Sequence of chain 1.A:
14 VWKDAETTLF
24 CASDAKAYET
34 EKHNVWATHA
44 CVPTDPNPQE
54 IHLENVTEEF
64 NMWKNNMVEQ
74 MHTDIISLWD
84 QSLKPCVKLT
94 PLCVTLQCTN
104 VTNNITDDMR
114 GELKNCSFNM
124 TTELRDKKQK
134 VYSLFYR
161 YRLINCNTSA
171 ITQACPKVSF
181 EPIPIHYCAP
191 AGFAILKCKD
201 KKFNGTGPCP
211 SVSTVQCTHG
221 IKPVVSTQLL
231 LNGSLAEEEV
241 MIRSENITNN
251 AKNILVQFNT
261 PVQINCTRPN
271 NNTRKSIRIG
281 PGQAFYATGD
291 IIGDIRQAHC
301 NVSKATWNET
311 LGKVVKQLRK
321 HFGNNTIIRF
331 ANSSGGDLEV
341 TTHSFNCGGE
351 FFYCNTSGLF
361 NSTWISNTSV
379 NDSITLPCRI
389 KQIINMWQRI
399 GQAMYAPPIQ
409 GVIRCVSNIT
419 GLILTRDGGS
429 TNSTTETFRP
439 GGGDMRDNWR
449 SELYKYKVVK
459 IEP

Sequence of chain 1.D:
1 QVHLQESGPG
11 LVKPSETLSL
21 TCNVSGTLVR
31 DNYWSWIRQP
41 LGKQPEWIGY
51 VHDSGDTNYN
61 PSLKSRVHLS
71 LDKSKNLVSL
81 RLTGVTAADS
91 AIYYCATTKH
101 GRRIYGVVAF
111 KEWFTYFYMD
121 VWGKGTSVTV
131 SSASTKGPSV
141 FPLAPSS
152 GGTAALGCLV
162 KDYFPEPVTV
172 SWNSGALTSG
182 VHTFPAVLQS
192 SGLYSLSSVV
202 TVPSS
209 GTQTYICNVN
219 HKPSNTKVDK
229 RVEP

Binding-site contacts:
Ligand atom C2 contacts residue ASN301 of chain 1.A at 2.1 Å.
Ligand atom O6 contacts residue SER381 of chain 1.A at 2.6 Å (h-bond).
Ligand atom O6 contacts residue THR383 of chain 1.A at 3.0 Å (h-bond).
Ligand atom O5 contacts residue SER381 of chain 1.A at 2.7 Å (h-bond).
Ligand atom O7 contacts residue NAG1 of chain 1.JA at 2.9 Å (h-bond).
Ligand atom C1 contacts residue GLY106 of chain 1.D at 3.8 Å.
Ligand atom O5 contacts residue THR383 of chain 1.A at 2.9 Å (h-bond).
Ligand atom C5 contacts residue GLY106 of chain 1.D at 4.0 Å.
Ligand atom C3 contacts residue ASN301 of chain 1.A at 3.5 Å.
Ligand atom C6 contacts residue MAN1 of chain 1.R at 3.2 Å.
Ligand atom C7 contacts residue ASN301 of chain 1.A at 3.1 Å.
Ligand atom C5 contacts residue ASN301 of chain 1.A at 3.6 Å.
Ligand atom C1 contacts residue THR383 of chain 1.A at 3.4 Å.
Ligand atom N2 contacts residue ASN301 of chain 1.A at 2.5 Å (h-bond).
Ligand atom C1 contacts residue ASN301 of chain 1.A at 1.4 Å.
Ligand atom O7 contacts residue VAL107 of chain 1.D at 3.3 Å.
Ligand atom C6 contacts residue THR383 of chain 1.A at 3.6 Å.
Ligand atom O5 contacts residue ASN301 of chain 1.A at 2.4 Å (h-bond).
Ligand atom C5 contacts residue MAN1 of chain 1.R at 3.7 Å.
Ligand atom C2 contacts residue GLY106 of chain 1.D at 3.6 Å.
Ligand atom O6 contacts residue MAN1 of chain 1.R at 2.9 Å (h-bond).
Ligand atom O7 contacts residue ASN301 of chain 1.A at 3.5 Å (h-bond).
Ligand atom C6 contacts residue SER381 of chain 1.A at 3.3 Å.
Ligand atom C5 contacts residue SER381 of chain 1.A at 3.5 Å.
Ligand atom C1 contacts residue SER381 of chain 1.A at 3.7 Å.
Ligand atom O3 contacts residue GLY106 of chain 1.D at 3.6 Å.
Ligand atom O5 contacts residue VAL107 of chain 1.D at 3.8 Å.
Ligand atom C4 contacts residue GLY106 of chain 1.D at 3.3 Å.
Ligand atom O4 contacts residue VAL107 of chain 1.D at 4.0 Å.
Ligand atom C3 contacts residue GLY106 of chain 1.D at 3.7 Å.
Ligand atom O6 contacts residue VAL108 of chain 1.D at 3.2 Å.
Ligand atom O5 contacts residue GLY106 of chain 1.D at 3.4 Å.
Ligand atom C5 contacts residue GLY106 of chain 1.D at 3.8 Å.
Ligand atom C2 contacts residue VAL107 of chain 1.D at 4.0 Å (hydrophobic).
Ligand atom C5 contacts residue THR383 of chain 1.A at 3.2 Å.
Ligand atom O5 contacts residue MAN1 of chain 1.R at 3.3 Å (h-bond).
Ligand atom C8 contacts residue ASN265 of chain 1.A at 3.7 Å.
Ligand atom O6 contacts residue GLY106 of chain 1.D at 3.2 Å.
Ligand atom C6 contacts residue VAL108 of chain 1.D at 3.5 Å (hydrophobic).
Ligand atom C7 contacts residue NAG1 of chain 1.JA at 3.9 Å.

The small molecule below binds the protein below.
Small molecule (SMILES): CC(=O)N[C@H]1[C@H](O[C@H]2[C@H](O)[C@@H](NC(C)=O)CO[C@@H]2CO)O[C@H](CO)[C@@H](O[C@@H]2O[C@H](CO[C@H]3O[C@H](CO)[C@@H](O)[C@H](O[C@H]4O[C@H](CO)[C@@H](O)[C@H](O)[C@@H]4O[C@H]4O[C@H](CO)[C@@H](O)[C@H](O)[C@@H]4O)[C@@H]3O)[C@@H](O)[C@H](O[C@H]3O[C@H](CO)[C@@H](O)[C@H](O)[C@@H]3O[C@H]3O[C@H](CO)[C@@H](O)[C@H](O)[C@@H]3O[C@H]3O[C@H](CO)[C@@H](O)[C@H](O)[C@@H]3O)[C@@H]2O)[C@@H]1O

Sequence of chain 1.C:
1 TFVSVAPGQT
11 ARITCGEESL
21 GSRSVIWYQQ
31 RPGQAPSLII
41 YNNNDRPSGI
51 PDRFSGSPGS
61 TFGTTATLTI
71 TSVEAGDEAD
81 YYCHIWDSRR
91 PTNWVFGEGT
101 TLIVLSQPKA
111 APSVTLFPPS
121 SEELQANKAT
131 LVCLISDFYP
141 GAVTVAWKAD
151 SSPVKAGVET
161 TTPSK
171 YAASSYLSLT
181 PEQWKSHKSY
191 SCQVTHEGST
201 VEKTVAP